The small molecule below binds the protein below.
Small molecule (SMILES): CC(=O)N[C@@H]1[C@@H](O)[C@H](O)[C@@H](CO)O[C@H]1O

Binding-site contacts:
Ligand atom C5 contacts residue ASN64 of chain 2.A at 3.6 Å.
Ligand atom C1 contacts residue ASN64 of chain 2.A at 1.4 Å.
Ligand atom C7 contacts residue ASN64 of chain 2.A at 3.6 Å.
Ligand atom C4 contacts residue ASN64 of chain 2.A at 4.2 Å.
Ligand atom C8 contacts residue GLU121 of chain 2.A at 3.5 Å.
Ligand atom C2 contacts residue ASN64 of chain 2.A at 2.5 Å.
Ligand atom O3 contacts residue LEU36 of chain 2.A at 4.0 Å.
Ligand atom C8 contacts residue GLU119 of chain 2.A at 4.2 Å.
Ligand atom C3 contacts residue ASN64 of chain 2.A at 3.8 Å.
Ligand atom N2 contacts residue ASN64 of chain 2.A at 3.0 Å (h-bond).
Ligand atom O7 contacts residue GLU119 of chain 2.A at 3.8 Å.
Ligand atom C8 contacts residue VAL38 of chain 2.A at 3.8 Å (hydrophobic).
Ligand atom O7 contacts residue ASN64 of chain 2.A at 3.8 Å.
Ligand atom C8 contacts residue GLY120 of chain 2.A at 3.4 Å.
Ligand atom O5 contacts residue ASN64 of chain 2.A at 2.3 Å (h-bond).

Sequence of chain 2.A:
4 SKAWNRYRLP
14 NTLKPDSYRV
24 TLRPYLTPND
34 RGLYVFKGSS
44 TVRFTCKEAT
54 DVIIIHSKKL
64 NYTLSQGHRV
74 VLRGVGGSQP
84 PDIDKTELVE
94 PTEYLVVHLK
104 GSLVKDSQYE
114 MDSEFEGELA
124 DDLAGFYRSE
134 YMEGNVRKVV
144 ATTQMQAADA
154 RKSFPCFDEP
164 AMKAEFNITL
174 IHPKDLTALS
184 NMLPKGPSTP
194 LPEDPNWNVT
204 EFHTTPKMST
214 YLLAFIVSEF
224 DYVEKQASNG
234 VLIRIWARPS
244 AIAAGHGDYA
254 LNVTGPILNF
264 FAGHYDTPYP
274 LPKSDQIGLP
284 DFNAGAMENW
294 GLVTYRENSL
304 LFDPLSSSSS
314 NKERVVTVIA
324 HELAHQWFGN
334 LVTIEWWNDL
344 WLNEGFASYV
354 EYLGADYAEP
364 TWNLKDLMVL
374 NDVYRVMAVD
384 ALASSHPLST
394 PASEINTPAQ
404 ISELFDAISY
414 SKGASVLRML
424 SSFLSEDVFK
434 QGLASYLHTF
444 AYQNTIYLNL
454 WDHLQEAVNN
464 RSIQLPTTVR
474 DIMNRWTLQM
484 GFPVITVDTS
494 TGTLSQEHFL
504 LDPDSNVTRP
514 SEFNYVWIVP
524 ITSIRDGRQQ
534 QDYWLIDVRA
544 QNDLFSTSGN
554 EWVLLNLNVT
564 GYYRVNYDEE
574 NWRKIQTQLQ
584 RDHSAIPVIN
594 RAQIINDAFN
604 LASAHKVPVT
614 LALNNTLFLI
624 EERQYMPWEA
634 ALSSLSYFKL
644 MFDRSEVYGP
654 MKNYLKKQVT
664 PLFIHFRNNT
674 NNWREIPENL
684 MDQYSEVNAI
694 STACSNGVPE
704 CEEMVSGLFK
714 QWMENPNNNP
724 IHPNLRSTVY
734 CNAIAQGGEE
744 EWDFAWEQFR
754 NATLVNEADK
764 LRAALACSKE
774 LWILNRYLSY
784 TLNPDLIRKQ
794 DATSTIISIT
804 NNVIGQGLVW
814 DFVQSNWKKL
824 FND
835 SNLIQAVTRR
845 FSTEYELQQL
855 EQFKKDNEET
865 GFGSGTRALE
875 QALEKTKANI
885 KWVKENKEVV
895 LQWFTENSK